The small molecule below binds the protein below.
Small molecule (SMILES): c1ccc(-p2c(-c3ccccn3)c3c(c2-c2ccccn2)CCCC3)cc1

Sequence of chain 1.A:
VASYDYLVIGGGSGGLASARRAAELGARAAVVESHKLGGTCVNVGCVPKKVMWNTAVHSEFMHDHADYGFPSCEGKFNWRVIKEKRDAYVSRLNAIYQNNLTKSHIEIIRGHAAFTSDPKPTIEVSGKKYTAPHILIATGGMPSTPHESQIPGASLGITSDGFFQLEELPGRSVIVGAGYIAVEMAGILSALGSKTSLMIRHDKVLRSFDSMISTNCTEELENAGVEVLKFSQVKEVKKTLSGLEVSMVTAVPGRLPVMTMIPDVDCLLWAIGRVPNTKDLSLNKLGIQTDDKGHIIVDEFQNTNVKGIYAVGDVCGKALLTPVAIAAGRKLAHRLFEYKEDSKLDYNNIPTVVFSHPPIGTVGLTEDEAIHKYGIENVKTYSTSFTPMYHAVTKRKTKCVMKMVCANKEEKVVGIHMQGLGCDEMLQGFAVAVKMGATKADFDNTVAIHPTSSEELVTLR

Binding-site contacts:
Ligand atom C37 contacts residue ILE176 of chain 1.A at 3.7 Å (hydrophobic).
Ligand atom C18 contacts residue ASP284 of chain 1.A at 2.9 Å.
Ligand atom C28 contacts residue AU1 of chain 1.J at 3.3 Å.
Ligand atom C27 contacts residue AU1 of chain 1.J at 3.6 Å.
Ligand atom P contacts residue AU1 of chain 1.J at 2.4 Å.
Ligand atom C4 contacts residue SER173 of chain 1.A at 3.8 Å.
Ligand atom C38 contacts residue GLY180 of chain 1.A at 3.1 Å.
Ligand atom C37 contacts residue LEU184 of chain 1.A at 3.8 Å (hydrophobic).
Ligand atom C7 contacts residue ILE176 of chain 1.A at 3.5 Å (hydrophobic).
Ligand atom C16 contacts residue LEU262 of chain 1.A at 3.4 Å (hydrophobic).
Ligand atom C39 contacts residue GLN183 of chain 1.A at 3.2 Å.
Ligand atom C2 contacts residue LEU174 of chain 1.A at 3.8 Å (hydrophobic).
Ligand atom C7 contacts residue AU1 of chain 1.J at 3.5 Å.
Ligand atom C36 contacts residue ILE176 of chain 1.A at 3.5 Å (hydrophobic).
Ligand atom C4 contacts residue LEU174 of chain 1.A at 3.5 Å (hydrophobic).
Ligand atom C40 contacts residue GLN183 of chain 1.A at 4.0 Å.
Ligand atom C5 contacts residue ILE176 of chain 1.A at 4.1 Å (hydrophobic).
Ligand atom C28 contacts residue ASP284 of chain 1.A at 4.1 Å.
Ligand atom C36 contacts residue AU1 of chain 1.J at 4.1 Å.
Ligand atom C37 contacts residue GLY180 of chain 1.A at 4.1 Å.
Ligand atom C17 contacts residue ASP284 of chain 1.A at 3.1 Å.
Ligand atom C15 contacts residue LEU262 of chain 1.A at 3.8 Å (hydrophobic).
Ligand atom C37 contacts residue AU1 of chain 1.J at 3.7 Å.
Ligand atom C6 contacts residue ILE176 of chain 1.A at 3.7 Å (hydrophobic).
Ligand atom C9 contacts residue AU1 of chain 1.J at 3.3 Å.
Ligand atom C38 contacts residue LEU184 of chain 1.A at 3.8 Å (hydrophobic).
Ligand atom C17 contacts residue LEU262 of chain 1.A at 3.8 Å (hydrophobic).
Ligand atom C18 contacts residue CYS285 of chain 1.A at 3.5 Å (hydrophobic).
Ligand atom C38 contacts residue GLN183 of chain 1.A at 3.9 Å.
Ligand atom C17 contacts residue VAL283 of chain 1.A at 3.9 Å (hydrophobic).
Ligand atom C5 contacts residue LEU174 of chain 1.A at 3.9 Å (hydrophobic).
Ligand atom C3 contacts residue LEU174 of chain 1.A at 3.2 Å (hydrophobic).
Ligand atom C5 contacts residue SER173 of chain 1.A at 3.8 Å.
Ligand atom C18 contacts residue AU1 of chain 1.J at 3.7 Å.
Ligand atom C1 contacts residue ILE176 of chain 1.A at 3.6 Å (hydrophobic).
Ligand atom C18 contacts residue LEU262 of chain 1.A at 4.1 Å (hydrophobic).
Ligand atom C17 contacts residue CYS285 of chain 1.A at 4.1 Å (hydrophobic).
Ligand atom C19 contacts residue AU1 of chain 1.J at 3.8 Å.
Ligand atom C39 contacts residue GLY180 of chain 1.A at 3.6 Å.
Ligand atom C16 contacts residue GLY261 of chain 1.A at 3.8 Å.